A protein and the small-molecule ligand that binds it are described below.
Small molecule (SMILES): CC(C)(C)C(=O)N[C@@H](C(=O)NO)c1ccc(Br)cc1

Binding-site contacts:
Ligand atom NAL contacts residue ZN1 of chain 1.RA at 3.0 Å.
Ligand atom OAF contacts residue CO31 of chain 1.TA at 2.8 Å (h-bond).
Ligand atom CAK contacts residue LYS305 of chain 1.E at 3.8 Å.
Ligand atom CAJ contacts residue LEU406 of chain 1.E at 3.3 Å (hydrophobic).
Ligand atom C contacts residue ZN1 of chain 1.SA at 2.8 Å.
Ligand atom NAL contacts residue ZN1 of chain 1.SA at 2.8 Å.
Ligand atom O contacts residue ASP298 of chain 1.E at 3.0 Å (salt-bridge).
Ligand atom NAL contacts residue LEU406 of chain 1.E at 3.2 Å (h-bond).
Ligand atom OAE contacts residue GLY408 of chain 1.E at 3.5 Å (h-bond).
Ligand atom NAL contacts residue LYS293 of chain 1.E at 3.6 Å.
Ligand atom CAP contacts residue GLY408 of chain 1.E at 3.6 Å.
Ligand atom O contacts residue LYS305 of chain 1.E at 2.9 Å (salt-bridge).
Ligand atom C contacts residue LEU406 of chain 1.E at 3.8 Å (hydrophobic).
Ligand atom CA contacts residue LEU406 of chain 1.E at 3.2 Å (hydrophobic).
Ligand atom CAI contacts residue GLY408 of chain 1.E at 3.7 Å.
Ligand atom NAL contacts residue ASP378 of chain 1.E at 3.0 Å (salt-bridge).
Ligand atom O contacts residue ZN1 of chain 1.RA at 3.6 Å.
Ligand atom CAJ contacts residue THR405 of chain 1.E at 3.7 Å.
Ligand atom BRG contacts residue PHE317 of chain 1.E at 3.8 Å.
Ligand atom OAF contacts residue ZN1 of chain 1.RA at 2.1 Å.
Ligand atom OAF contacts residue ASP378 of chain 1.E at 2.8 Å (salt-bridge).
Ligand atom OAF contacts residue LYS293 of chain 1.E at 3.2 Å (salt-bridge).
Ligand atom OAF contacts residue ASP298 of chain 1.E at 3.2 Å (salt-bridge).
Ligand atom CAJ contacts residue THR407 of chain 1.E at 3.8 Å.
Ligand atom CAH contacts residue THR407 of chain 1.E at 3.9 Å.
Ligand atom CAJ contacts residue GLY408 of chain 1.E at 3.5 Å.
Ligand atom OAF contacts residue GLU380 of chain 1.E at 2.5 Å (salt-bridge).
Ligand atom C contacts residue ASP378 of chain 1.E at 3.0 Å.
Ligand atom O contacts residue ASP378 of chain 1.E at 2.8 Å (salt-bridge).
Ligand atom CAH contacts residue ALA496 of chain 1.E at 3.9 Å (hydrophobic).
Ligand atom CAH contacts residue GLY408 of chain 1.E at 3.6 Å.
Ligand atom CAK contacts residue GLY408 of chain 1.E at 3.8 Å.
Ligand atom C contacts residue ASP298 of chain 1.E at 3.8 Å.
Ligand atom NAL contacts residue CO31 of chain 1.TA at 2.7 Å (h-bond).
Ligand atom OAE contacts residue THR407 of chain 1.E at 3.6 Å.
Ligand atom CAQ contacts residue GLY408 of chain 1.E at 3.6 Å.
Ligand atom C contacts residue ZN1 of chain 1.RA at 3.6 Å.
Ligand atom OAF contacts residue ZN1 of chain 1.SA at 2.1 Å.
Ligand atom CAQ contacts residue LEU406 of chain 1.E at 3.7 Å (hydrophobic).
Ligand atom O contacts residue ZN1 of chain 1.SA at 2.2 Å.

Sequence of chain 1.E:
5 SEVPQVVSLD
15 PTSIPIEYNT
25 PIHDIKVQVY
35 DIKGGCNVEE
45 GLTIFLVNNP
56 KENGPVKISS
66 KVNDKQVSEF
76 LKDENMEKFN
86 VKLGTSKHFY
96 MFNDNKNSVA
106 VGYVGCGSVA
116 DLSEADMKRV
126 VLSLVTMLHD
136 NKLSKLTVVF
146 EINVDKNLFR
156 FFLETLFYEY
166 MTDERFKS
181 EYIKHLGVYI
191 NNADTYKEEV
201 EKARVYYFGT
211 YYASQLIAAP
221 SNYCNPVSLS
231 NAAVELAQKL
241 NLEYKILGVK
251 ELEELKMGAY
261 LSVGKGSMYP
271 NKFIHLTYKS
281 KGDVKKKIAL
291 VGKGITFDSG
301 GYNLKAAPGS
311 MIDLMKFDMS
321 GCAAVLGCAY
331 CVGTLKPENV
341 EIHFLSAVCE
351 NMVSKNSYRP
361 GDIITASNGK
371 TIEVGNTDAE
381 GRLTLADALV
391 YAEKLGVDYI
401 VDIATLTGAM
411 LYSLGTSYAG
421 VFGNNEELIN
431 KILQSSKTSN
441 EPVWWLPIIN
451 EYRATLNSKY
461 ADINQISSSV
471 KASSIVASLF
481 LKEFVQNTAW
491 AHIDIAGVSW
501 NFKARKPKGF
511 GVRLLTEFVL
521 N